Sequence of chain 55.D:
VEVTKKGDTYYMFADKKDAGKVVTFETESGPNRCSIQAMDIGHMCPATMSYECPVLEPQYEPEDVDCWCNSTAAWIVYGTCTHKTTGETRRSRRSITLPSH

The small molecule below binds the protein below.
Small molecule (SMILES): CC(=O)N[C@@H]1[C@@H](O)[C@H](O)[C@@H](CO)O[C@H]1O

Binding-site contacts:
Ligand atom C2 contacts residue PRO31 of chain 55.D at 3.4 Å (hydrophobic).
Ligand atom C1 contacts residue PRO31 of chain 55.D at 4.2 Å (hydrophobic).
Ligand atom C3 contacts residue PRO31 of chain 55.D at 3.3 Å (hydrophobic).
Ligand atom O7 contacts residue PRO31 of chain 55.D at 3.2 Å (h-bond).
Ligand atom C1 contacts residue ARG33 of chain 55.D at 4.3 Å.
Ligand atom C1 contacts residue ASN32 of chain 55.D at 4.5 Å.
Ligand atom C2 contacts residue ASN70 of chain 55.D at 2.5 Å.
Ligand atom O3 contacts residue PRO31 of chain 55.D at 3.4 Å (h-bond).
Ligand atom O5 contacts residue ASN70 of chain 55.D at 2.4 Å (h-bond).
Ligand atom C1 contacts residue ASN70 of chain 55.D at 1.4 Å.
Ligand atom C5 contacts residue ASN70 of chain 55.D at 3.7 Å.
Ligand atom C5 contacts residue ARG33 of chain 55.D at 4.3 Å.
Ligand atom O7 contacts residue SER71 of chain 55.D at 3.8 Å.
Ligand atom O7 contacts residue SER29 of chain 55.D at 4.4 Å.
Ligand atom C8 contacts residue ASN70 of chain 55.D at 3.9 Å.
Ligand atom N2 contacts residue PRO31 of chain 55.D at 2.5 Å (h-bond).
Ligand atom O7 contacts residue ASN70 of chain 55.D at 3.3 Å (h-bond).
Ligand atom C8 contacts residue PRO31 of chain 55.D at 4.4 Å (hydrophobic).
Ligand atom C6 contacts residue ARG33 of chain 55.D at 3.3 Å.
Ligand atom C7 contacts residue PRO31 of chain 55.D at 3.1 Å (hydrophobic).
Ligand atom C4 contacts residue ASN70 of chain 55.D at 4.2 Å.
Ligand atom N2 contacts residue ASN32 of chain 55.D at 4.0 Å.
Ligand atom O6 contacts residue ARG33 of chain 55.D at 3.2 Å (salt-bridge).
Ligand atom C3 contacts residue ASN70 of chain 55.D at 3.8 Å.
Ligand atom N2 contacts residue ASN70 of chain 55.D at 2.9 Å (h-bond).
Ligand atom C7 contacts residue ASN70 of chain 55.D at 3.1 Å.